A small-molecule ligand and the protein it binds are described below.
Small molecule (SMILES): Cc1cncn1-c1nccc(CCNCCCc2cccc(F)c2)n1

Sequence of chain 1.A:
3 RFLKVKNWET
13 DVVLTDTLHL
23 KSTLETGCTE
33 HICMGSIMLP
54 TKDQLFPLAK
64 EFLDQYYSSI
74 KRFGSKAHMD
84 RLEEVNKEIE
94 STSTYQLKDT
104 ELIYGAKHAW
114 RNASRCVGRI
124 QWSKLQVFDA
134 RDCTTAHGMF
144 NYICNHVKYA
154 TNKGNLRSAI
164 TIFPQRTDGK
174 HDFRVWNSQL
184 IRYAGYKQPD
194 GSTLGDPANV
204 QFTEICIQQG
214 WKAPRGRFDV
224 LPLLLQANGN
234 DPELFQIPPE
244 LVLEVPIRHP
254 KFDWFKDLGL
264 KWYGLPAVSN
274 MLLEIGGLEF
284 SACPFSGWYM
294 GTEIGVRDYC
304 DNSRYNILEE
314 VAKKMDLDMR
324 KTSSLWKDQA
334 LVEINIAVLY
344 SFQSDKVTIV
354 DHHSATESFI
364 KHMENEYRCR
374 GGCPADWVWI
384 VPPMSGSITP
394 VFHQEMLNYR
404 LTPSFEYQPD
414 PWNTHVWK

Sequence of chain 1.B:
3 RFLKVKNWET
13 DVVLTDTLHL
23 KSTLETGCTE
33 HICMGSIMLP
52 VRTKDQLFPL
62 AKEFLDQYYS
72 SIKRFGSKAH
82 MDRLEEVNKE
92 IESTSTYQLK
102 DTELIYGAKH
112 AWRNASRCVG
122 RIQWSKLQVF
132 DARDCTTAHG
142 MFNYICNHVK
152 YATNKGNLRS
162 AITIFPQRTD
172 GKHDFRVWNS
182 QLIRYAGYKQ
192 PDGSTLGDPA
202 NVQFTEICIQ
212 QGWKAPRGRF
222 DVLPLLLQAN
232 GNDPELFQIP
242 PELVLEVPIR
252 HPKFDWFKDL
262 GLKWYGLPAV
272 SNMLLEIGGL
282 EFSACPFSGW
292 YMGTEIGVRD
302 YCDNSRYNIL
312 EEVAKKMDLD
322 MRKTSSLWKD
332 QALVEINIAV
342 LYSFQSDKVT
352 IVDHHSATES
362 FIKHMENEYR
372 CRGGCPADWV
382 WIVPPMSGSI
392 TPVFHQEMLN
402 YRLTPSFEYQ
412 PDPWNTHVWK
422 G

Binding-site contacts:
Ligand atom C06 contacts residue PRO269 of chain 1.B at 3.2 Å (hydrophobic).
Ligand atom N11 contacts residue PRO269 of chain 1.B at 3.5 Å.
Ligand atom C18 contacts residue VAL271 of chain 1.B at 3.9 Å (hydrophobic).
Ligand atom C18 contacts residue HEM1 of chain 1.G at 3.4 Å.
Ligand atom C20 contacts residue HEM1 of chain 1.G at 3.6 Å.
Ligand atom N13 contacts residue VAL271 of chain 1.B at 3.3 Å.
Ligand atom C06 contacts residue VAL271 of chain 1.B at 3.5 Å (hydrophobic).
Ligand atom C3' contacts residue MET40 of chain 1.B at 3.6 Å (hydrophobic).
Ligand atom N11 contacts residue VAL271 of chain 1.B at 3.9 Å.
Ligand atom C17 contacts residue HEM1 of chain 1.G at 3.3 Å.
Ligand atom C15 contacts residue VAL271 of chain 1.B at 4.1 Å (hydrophobic).
Ligand atom C2' contacts residue MET40 of chain 1.B at 4.1 Å (hydrophobic).
Ligand atom C04 contacts residue VAL271 of chain 1.B at 4.1 Å (hydrophobic).
Ligand atom N13 contacts residue GLU296 of chain 1.B at 3.9 Å.
Ligand atom C15 contacts residue GLN182 of chain 1.B at 3.3 Å.
Ligand atom C4' contacts residue TRP10 of chain 1.A at 3.5 Å (hydrophobic).
Ligand atom N03 contacts residue GLU296 of chain 1.B at 4.1 Å.
Ligand atom C5' contacts residue TRP10 of chain 1.A at 3.4 Å (hydrophobic).
Ligand atom C05 contacts residue HEM1 of chain 1.G at 3.2 Å.
Ligand atom C16 contacts residue GLN182 of chain 1.B at 3.4 Å.
Ligand atom C06 contacts residue ALA270 of chain 1.B at 3.5 Å (hydrophobic).
Ligand atom F7' contacts residue TYR410 of chain 1.B at 3.7 Å.
Ligand atom N19 contacts residue HEM1 of chain 1.G at 2.9 Å (h-bond).
Ligand atom C04 contacts residue PHE288 of chain 1.B at 4.1 Å (hydrophobic).
Ligand atom F7' contacts residue MET40 of chain 1.B at 3.2 Å.
Ligand atom C21 contacts residue HEM1 of chain 1.G at 3.9 Å.
Ligand atom C02 contacts residue HEM1 of chain 1.G at 3.1 Å.
Ligand atom F7' contacts residue LEU41 of chain 1.B at 3.4 Å.
Ligand atom C2' contacts residue TYR410 of chain 1.B at 3.5 Å (hydrophobic).
Ligand atom N03 contacts residue VAL271 of chain 1.B at 3.9 Å.
Ligand atom C3' contacts residue TYR410 of chain 1.B at 4.1 Å (hydrophobic).
Ligand atom C05 contacts residue PHE288 of chain 1.B at 3.8 Å (hydrophobic).
Ligand atom C16 contacts residue PRO269 of chain 1.B at 3.9 Å (hydrophobic).
Ligand atom C14 contacts residue VAL271 of chain 1.B at 3.6 Å (hydrophobic).
Ligand atom C12 contacts residue GLU296 of chain 1.B at 3.7 Å.
Ligand atom C12 contacts residue VAL271 of chain 1.B at 3.5 Å (hydrophobic).
Ligand atom C4' contacts residue MET40 of chain 1.B at 3.8 Å (hydrophobic).
Ligand atom N01 contacts residue HEM1 of chain 1.G at 2.3 Å.
Ligand atom N11 contacts residue GLU296 of chain 1.B at 3.8 Å.
Ligand atom C06 contacts residue PHE288 of chain 1.B at 3.7 Å (hydrophobic).